Sequence of chain 1.B:
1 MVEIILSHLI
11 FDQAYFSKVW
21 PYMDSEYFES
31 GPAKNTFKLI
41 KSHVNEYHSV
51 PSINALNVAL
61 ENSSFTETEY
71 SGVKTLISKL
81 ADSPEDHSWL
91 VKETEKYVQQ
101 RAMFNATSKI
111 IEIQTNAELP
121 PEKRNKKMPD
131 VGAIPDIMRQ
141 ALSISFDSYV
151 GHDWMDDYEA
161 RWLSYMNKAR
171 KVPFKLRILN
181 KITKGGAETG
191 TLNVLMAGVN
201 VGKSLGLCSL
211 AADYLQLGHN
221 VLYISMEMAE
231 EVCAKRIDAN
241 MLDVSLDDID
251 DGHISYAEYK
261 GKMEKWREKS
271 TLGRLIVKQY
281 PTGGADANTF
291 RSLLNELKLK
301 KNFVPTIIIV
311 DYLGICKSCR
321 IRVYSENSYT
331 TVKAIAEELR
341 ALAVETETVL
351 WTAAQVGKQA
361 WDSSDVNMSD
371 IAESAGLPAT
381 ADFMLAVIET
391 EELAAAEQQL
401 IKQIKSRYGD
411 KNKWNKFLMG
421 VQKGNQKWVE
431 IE

The protein below binds the small molecule below.
Small molecule (SMILES): Nc1ncnc2c1ncn2[C@@H]1O[C@H](COP(=O)(O)OP(=O)(O)OP(O)(O)=S)[C@@H](O)[C@H]1O

Binding-site contacts:
Ligand atom O3' contacts residue LYS423 of chain 1.B at 3.2 Å.
Ligand atom O3A contacts residue SER204 of chain 1.B at 3.4 Å.
Ligand atom O3B contacts residue MG1 of chain 1.K at 2.0 Å.
Ligand atom O1B contacts residue VAL201 of chain 1.B at 3.6 Å (h-bond).
Ligand atom PG contacts residue MG1 of chain 1.K at 3.1 Å.
Ligand atom O1B contacts residue ASN200 of chain 1.B at 3.3 Å (h-bond).
Ligand atom PA contacts residue ARG236 of chain 1.B at 3.2 Å.
Ligand atom O3G contacts residue ARG407 of chain 1.A at 3.5 Å (salt-bridge).
Ligand atom N9 contacts residue GLN426 of chain 1.B at 3.6 Å (h-bond).
Ligand atom PG contacts residue LYS405 of chain 1.A at 3.5 Å.
Ligand atom N6 contacts residue TYR408 of chain 1.A at 3.2 Å (h-bond).
Ligand atom O1A contacts residue SER204 of chain 1.B at 3.2 Å.
Ligand atom N7 contacts residue ARG407 of chain 1.A at 3.6 Å.
Ligand atom N1 contacts residue ASP247 of chain 1.B at 3.4 Å (salt-bridge).
Ligand atom O1A contacts residue GLY202 of chain 1.B at 3.3 Å (h-bond).
Ligand atom N6 contacts residue LEU246 of chain 1.B at 3.4 Å.
Ligand atom O3A contacts residue GLY202 of chain 1.B at 2.8 Å (h-bond).
Ligand atom O3G contacts residue LYS405 of chain 1.A at 3.0 Å (salt-bridge).
Ligand atom O2G contacts residue LYS203 of chain 1.B at 3.2 Å (salt-bridge).
Ligand atom PB contacts residue GLY202 of chain 1.B at 3.2 Å.
Ligand atom O2A contacts residue ARG236 of chain 1.B at 2.9 Å (salt-bridge).
Ligand atom O3B contacts residue GLU227 of chain 1.B at 3.6 Å.
Ligand atom O2B contacts residue ASN200 of chain 1.B at 2.8 Å (h-bond).
Ligand atom O1B contacts residue GLY202 of chain 1.B at 2.7 Å (h-bond).
Ligand atom PB contacts residue MG1 of chain 1.K at 2.7 Å.
Ligand atom O2' contacts residue ASP410 of chain 1.A at 3.4 Å (salt-bridge).
Ligand atom O2G contacts residue GLU227 of chain 1.B at 3.2 Å (salt-bridge).
Ligand atom S1G contacts residue ASN200 of chain 1.B at 2.9 Å (h-bond).
Ligand atom PA contacts residue GLY202 of chain 1.B at 3.3 Å.
Ligand atom O1A contacts residue LEU205 of chain 1.B at 2.9 Å (h-bond).
Ligand atom O3B contacts residue LYS203 of chain 1.B at 3.3 Å (salt-bridge).
Ligand atom O2B contacts residue MG1 of chain 1.K at 3.6 Å.
Ligand atom O3A contacts residue MG1 of chain 1.K at 2.5 Å.
Ligand atom O3G contacts residue MG1 of chain 1.K at 3.4 Å.
Ligand atom O1A contacts residue ARG236 of chain 1.B at 2.6 Å (salt-bridge).
Ligand atom C6 contacts residue LEU246 of chain 1.B at 3.5 Å (hydrophobic).
Ligand atom S1G contacts residue VAL199 of chain 1.B at 3.6 Å.
Ligand atom O5' contacts residue GLY202 of chain 1.B at 3.2 Å (h-bond).
Ligand atom O4' contacts residue GLN426 of chain 1.B at 3.6 Å (h-bond).
Ligand atom S1G contacts residue LYS405 of chain 1.A at 2.7 Å (salt-bridge).

Sequence of chain 1.A:
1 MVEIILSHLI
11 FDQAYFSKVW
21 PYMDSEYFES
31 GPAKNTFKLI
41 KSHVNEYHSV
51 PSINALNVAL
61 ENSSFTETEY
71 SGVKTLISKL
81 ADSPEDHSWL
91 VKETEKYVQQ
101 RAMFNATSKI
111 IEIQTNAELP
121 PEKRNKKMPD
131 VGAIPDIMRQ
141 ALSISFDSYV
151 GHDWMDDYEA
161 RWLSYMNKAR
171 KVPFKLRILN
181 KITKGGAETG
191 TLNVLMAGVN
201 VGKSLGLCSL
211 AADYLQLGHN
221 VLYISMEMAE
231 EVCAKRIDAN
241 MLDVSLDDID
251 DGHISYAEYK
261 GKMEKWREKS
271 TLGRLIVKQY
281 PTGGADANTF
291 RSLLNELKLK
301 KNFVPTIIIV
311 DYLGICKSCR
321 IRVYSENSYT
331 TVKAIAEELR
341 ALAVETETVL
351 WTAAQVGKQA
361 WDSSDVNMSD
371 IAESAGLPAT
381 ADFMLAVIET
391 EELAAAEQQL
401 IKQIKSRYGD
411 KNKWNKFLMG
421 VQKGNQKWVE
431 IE